A small-molecule ligand and the protein it binds are described below.
Small molecule (SMILES): Nc1ncnc2c1nc(NCc1ccccc1Cl)n2[C@@H]1O[C@H](CO)[C@@H](O)[C@H]1O

Sequence of chain 1.B:
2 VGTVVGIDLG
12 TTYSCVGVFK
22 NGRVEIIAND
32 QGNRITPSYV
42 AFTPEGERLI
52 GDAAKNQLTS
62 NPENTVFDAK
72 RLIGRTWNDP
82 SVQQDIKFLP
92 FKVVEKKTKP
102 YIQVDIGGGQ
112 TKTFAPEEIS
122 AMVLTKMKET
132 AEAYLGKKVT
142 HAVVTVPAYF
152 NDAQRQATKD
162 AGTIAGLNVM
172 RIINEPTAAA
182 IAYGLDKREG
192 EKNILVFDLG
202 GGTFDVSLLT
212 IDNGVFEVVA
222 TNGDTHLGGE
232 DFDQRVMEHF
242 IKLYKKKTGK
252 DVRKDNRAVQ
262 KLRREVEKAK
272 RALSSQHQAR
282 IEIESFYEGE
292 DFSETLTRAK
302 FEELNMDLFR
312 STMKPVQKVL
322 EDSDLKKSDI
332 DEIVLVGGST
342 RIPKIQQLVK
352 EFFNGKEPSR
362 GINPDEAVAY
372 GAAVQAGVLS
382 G

Binding-site contacts:
Ligand atom C8 contacts residue ILE343 of chain 1.B at 3.8 Å (hydrophobic).
Ligand atom CL contacts residue TYR14 of chain 1.B at 3.7 Å.
Ligand atom N5 contacts residue ASP366 of chain 1.B at 3.7 Å.
Ligand atom C7 contacts residue SER275 of chain 1.B at 3.7 Å.
Ligand atom N contacts residue GLY339 of chain 1.B at 3.5 Å (h-bond).
Ligand atom C15 contacts residue ARG272 of chain 1.B at 3.5 Å.
Ligand atom N1 contacts residue ARG272 of chain 1.B at 3.6 Å.
Ligand atom C5 contacts residue GLY339 of chain 1.B at 3.8 Å.
Ligand atom C7 contacts residue ARG272 of chain 1.B at 3.7 Å.
Ligand atom N4 contacts residue ARG272 of chain 1.B at 3.4 Å (salt-bridge).
Ligand atom C16 contacts residue ARG272 of chain 1.B at 3.6 Å.
Ligand atom C8 contacts residue SER275 of chain 1.B at 3.4 Å.
Ligand atom O1 contacts residue TYR14 of chain 1.B at 3.3 Å.
Ligand atom O2 contacts residue LYS271 of chain 1.B at 3.2 Å (salt-bridge).
Ligand atom O2 contacts residue GLY230 of chain 1.B at 3.3 Å.
Ligand atom C6 contacts residue GLY339 of chain 1.B at 3.4 Å.
Ligand atom C11 contacts residue ARG272 of chain 1.B at 3.8 Å.
Ligand atom C9 contacts residue GLY339 of chain 1.B at 3.2 Å.
Ligand atom O contacts residue GLY339 of chain 1.B at 3.5 Å.
Ligand atom N3 contacts residue LYS271 of chain 1.B at 3.8 Å.
Ligand atom C10 contacts residue ASP366 of chain 1.B at 3.3 Å.
Ligand atom O3 contacts residue LYS271 of chain 1.B at 2.9 Å (salt-bridge).
Ligand atom O3 contacts residue GLU268 of chain 1.B at 2.6 Å (salt-bridge).
Ligand atom C6 contacts residue ARG272 of chain 1.B at 3.5 Å.
Ligand atom C6 contacts residue ARG342 of chain 1.B at 3.7 Å.
Ligand atom CL contacts residue GLU268 of chain 1.B at 3.8 Å.
Ligand atom C7 contacts residue ARG342 of chain 1.B at 3.5 Å.
Ligand atom C3 contacts residue GLY202 of chain 1.B at 3.9 Å.
Ligand atom N3 contacts residue GLY339 of chain 1.B at 3.6 Å (h-bond).
Ligand atom N2 contacts residue ARG272 of chain 1.B at 3.6 Å.
Ligand atom C9 contacts residue ARG272 of chain 1.B at 3.7 Å.
Ligand atom N2 contacts residue SER275 of chain 1.B at 2.7 Å (h-bond).
Ligand atom N1 contacts residue GLY339 of chain 1.B at 3.8 Å.
Ligand atom C5 contacts residue ARG272 of chain 1.B at 3.8 Å.
Ligand atom C14 contacts residue ARG272 of chain 1.B at 3.4 Å.
Ligand atom N1 contacts residue ARG342 of chain 1.B at 3.7 Å.
Ligand atom N4 contacts residue ARG342 of chain 1.B at 3.4 Å.
Ligand atom C4 contacts residue TYR14 of chain 1.B at 3.8 Å (hydrophobic).
Ligand atom O contacts residue SER340 of chain 1.B at 3.3 Å (h-bond).
Ligand atom C1 contacts residue GLU268 of chain 1.B at 3.3 Å.